Sequence of chain 1.H:
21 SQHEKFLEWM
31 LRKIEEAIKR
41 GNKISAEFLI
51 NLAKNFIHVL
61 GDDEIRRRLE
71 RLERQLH

Sequence of chain 1.E:
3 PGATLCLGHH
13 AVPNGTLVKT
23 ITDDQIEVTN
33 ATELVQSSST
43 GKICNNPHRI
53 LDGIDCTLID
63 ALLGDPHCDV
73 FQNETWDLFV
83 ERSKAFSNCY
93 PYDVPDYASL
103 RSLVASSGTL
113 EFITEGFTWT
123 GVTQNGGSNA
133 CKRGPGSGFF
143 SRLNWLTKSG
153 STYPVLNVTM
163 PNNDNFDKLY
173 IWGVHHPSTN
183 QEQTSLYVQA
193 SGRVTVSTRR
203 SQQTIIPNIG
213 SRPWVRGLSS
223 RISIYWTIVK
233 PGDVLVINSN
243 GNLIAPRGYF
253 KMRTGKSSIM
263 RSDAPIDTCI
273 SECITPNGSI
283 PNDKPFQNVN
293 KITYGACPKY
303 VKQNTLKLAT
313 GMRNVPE

This small molecule binds to this protein.
Small molecule (SMILES): CC(=O)N[C@H]1[C@H](O[C@H]2[C@H](O)[C@@H](NC(C)=O)CO[C@@H]2CO)O[C@H](CO)[C@@H](O)[C@@H]1O

Binding-site contacts:
Ligand atom O6 contacts residue GLU47 of chain 1.H at 4.2 Å.
Ligand atom C5 contacts residue ASN32 of chain 1.E at 3.7 Å.
Ligand atom C4 contacts residue ASN32 of chain 1.E at 4.2 Å.
Ligand atom O7 contacts residue ASN32 of chain 1.E at 3.5 Å (h-bond).
Ligand atom C8 contacts residue THR31 of chain 1.E at 3.9 Å.
Ligand atom C6 contacts residue ASN51 of chain 1.H at 3.9 Å.
Ligand atom C6 contacts residue GLU47 of chain 1.H at 4.1 Å.
Ligand atom C1 contacts residue ASN51 of chain 1.H at 4.4 Å.
Ligand atom O5 contacts residue ASN32 of chain 1.E at 2.4 Å (h-bond).
Ligand atom C8 contacts residue ASN16 of chain 1.E at 4.2 Å.
Ligand atom C2 contacts residue ASN32 of chain 1.E at 2.5 Å.
Ligand atom C1 contacts residue ASN32 of chain 1.E at 1.4 Å.
Ligand atom C4 contacts residue ASN51 of chain 1.H at 4.3 Å.
Ligand atom N2 contacts residue ASN32 of chain 1.E at 2.9 Å (h-bond).
Ligand atom C7 contacts residue ASN32 of chain 1.E at 3.4 Å.
Ligand atom C3 contacts residue ASN32 of chain 1.E at 3.8 Å.
Ligand atom O5 contacts residue ASN51 of chain 1.H at 4.3 Å.
Ligand atom C5 contacts residue ASN51 of chain 1.H at 4.5 Å.
Ligand atom C8 contacts residue ASN32 of chain 1.E at 4.2 Å.
Ligand atom C7 contacts residue THR31 of chain 1.E at 4.5 Å.